A small-molecule ligand and the protein it binds are described below.
Small molecule (SMILES): CC(=O)N[C@@H]1[C@@H](O)[C@H](O)[C@@H](CO)O[C@H]1O

Sequence of chain 1.C:
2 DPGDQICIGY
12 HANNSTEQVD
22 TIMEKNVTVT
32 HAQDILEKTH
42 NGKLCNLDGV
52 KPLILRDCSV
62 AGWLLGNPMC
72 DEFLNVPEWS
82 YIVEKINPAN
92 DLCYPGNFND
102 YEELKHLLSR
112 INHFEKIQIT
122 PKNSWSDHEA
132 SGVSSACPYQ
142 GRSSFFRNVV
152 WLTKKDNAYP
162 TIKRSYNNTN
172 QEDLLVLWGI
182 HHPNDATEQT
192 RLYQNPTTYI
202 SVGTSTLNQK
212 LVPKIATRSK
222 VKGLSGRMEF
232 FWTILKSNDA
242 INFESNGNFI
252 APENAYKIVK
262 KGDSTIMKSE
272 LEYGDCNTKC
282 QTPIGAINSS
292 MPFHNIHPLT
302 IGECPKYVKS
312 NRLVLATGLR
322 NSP

Binding-site contacts:
Ligand atom C7 contacts residue ASN27 of chain 1.C at 3.5 Å.
Ligand atom C2 contacts residue ASN27 of chain 1.C at 3.2 Å.
Ligand atom C1 contacts residue ASN27 of chain 1.C at 3.1 Å.
Ligand atom O5 contacts residue ASN27 of chain 1.C at 3.9 Å.
Ligand atom O5 contacts residue GLN19 of chain 1.C at 4.4 Å.
Ligand atom N2 contacts residue ASN27 of chain 1.C at 3.2 Å (h-bond).
Ligand atom O7 contacts residue ASN27 of chain 1.C at 3.8 Å.
Ligand atom C8 contacts residue ASN27 of chain 1.C at 4.3 Å.